Binding-site contacts:
Ligand atom N6 contacts residue ASN139 of chain 2.B at 4.1 Å.
Ligand atom C14 contacts residue ALA138 of chain 2.B at 4.0 Å (hydrophobic).
Ligand atom C8 contacts residue TYR145 of chain 1.B at 4.0 Å (hydrophobic).
Ligand atom O9 contacts residue ARG104 of chain 2.B at 3.8 Å.
Ligand atom S1 contacts residue CYS93 of chain 1.B at 1.9 Å (h-bond).
Ligand atom C2 contacts residue CYS93 of chain 1.B at 3.0 Å (hydrophobic).
Ligand atom C10 contacts residue ARG104 of chain 2.B at 4.0 Å.
Ligand atom C15 contacts residue PRO100 of chain 2.B at 4.1 Å (hydrophobic).
Ligand atom N6 contacts residue ALA142 of chain 1.B at 3.0 Å (h-bond).
Ligand atom O12 contacts residue ASN139 of chain 2.B at 3.8 Å.
Ligand atom C4 contacts residue TYR145 of chain 1.B at 3.4 Å (hydrophobic).
Ligand atom C2 contacts residue PRO100 of chain 1.B at 3.3 Å (hydrophobic).
Ligand atom C7 contacts residue TYR145 of chain 1.B at 3.5 Å (hydrophobic).
Ligand atom S1 contacts residue VAL98 of chain 1.B at 3.7 Å.
Ligand atom C8 contacts residue ALA135 of chain 2.B at 4.2 Å (hydrophobic).
Ligand atom N6 contacts residue CYS93 of chain 1.B at 3.4 Å (h-bond).
Ligand atom N5 contacts residue PRO100 of chain 1.B at 3.4 Å.
Ligand atom C15 contacts residue ARG104 of chain 2.B at 3.4 Å.
Ligand atom N5 contacts residue ALA142 of chain 1.B at 3.6 Å.
Ligand atom C4 contacts residue PRO100 of chain 1.B at 3.5 Å (hydrophobic).
Ligand atom C16 contacts residue ARG104 of chain 2.B at 3.4 Å.
Ligand atom C10 contacts residue PRO100 of chain 1.B at 4.1 Å (hydrophobic).
Ligand atom N5 contacts residue ASN139 of chain 2.B at 3.6 Å (h-bond).
Ligand atom C2 contacts residue TYR145 of chain 1.B at 3.8 Å (hydrophobic).
Ligand atom C7 contacts residue ALA135 of chain 2.B at 4.1 Å (hydrophobic).
Ligand atom N6 contacts residue PRO100 of chain 1.B at 3.1 Å.
Ligand atom C14 contacts residue PRO100 of chain 2.B at 4.0 Å (hydrophobic).
Ligand atom O12 contacts residue ALA135 of chain 2.B at 3.1 Å (h-bond).
Ligand atom S1 contacts residue PHE103 of chain 1.B at 4.1 Å.
Ligand atom C13 contacts residue ASN139 of chain 2.B at 3.6 Å.
Ligand atom C2 contacts residue ALA142 of chain 1.B at 3.9 Å (hydrophobic).
Ligand atom N3 contacts residue TYR145 of chain 1.B at 3.1 Å.
Ligand atom S1 contacts residue PRO100 of chain 1.B at 4.1 Å.
Ligand atom O9 contacts residue PRO100 of chain 1.B at 3.8 Å.
Ligand atom N3 contacts residue CYS93 of chain 1.B at 4.1 Å.
Ligand atom C13 contacts residue ALA138 of chain 2.B at 3.6 Å (hydrophobic).
Ligand atom C11 contacts residue ALA135 of chain 2.B at 4.0 Å (hydrophobic).
Ligand atom N3 contacts residue PRO100 of chain 1.B at 3.6 Å.
Ligand atom N5 contacts residue TYR145 of chain 1.B at 4.1 Å.
Ligand atom C14 contacts residue ARG104 of chain 2.B at 4.1 Å.

Sequence of chain 1.B:
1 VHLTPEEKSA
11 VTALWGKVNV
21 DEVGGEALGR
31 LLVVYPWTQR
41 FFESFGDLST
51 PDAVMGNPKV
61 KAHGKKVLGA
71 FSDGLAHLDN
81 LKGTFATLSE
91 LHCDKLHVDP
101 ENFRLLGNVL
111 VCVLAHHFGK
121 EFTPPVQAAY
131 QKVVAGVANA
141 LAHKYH

A protein and the small-molecule ligand that binds it are described below.
Small molecule (SMILES): S=c1[nH]nc([C@H]2COc3ccccc3O2)[nH]1

Sequence of chain 2.B:
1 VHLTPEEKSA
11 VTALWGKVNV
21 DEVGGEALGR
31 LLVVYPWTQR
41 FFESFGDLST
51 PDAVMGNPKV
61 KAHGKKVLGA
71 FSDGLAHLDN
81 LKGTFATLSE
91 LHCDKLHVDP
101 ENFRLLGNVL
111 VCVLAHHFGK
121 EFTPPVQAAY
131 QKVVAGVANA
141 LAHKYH